Binding-site contacts:
Ligand atom O5 contacts residue TRP627 of chain 3.B at 3.8 Å.
Ligand atom O3 contacts residue ASN650 of chain 3.B at 3.9 Å.
Ligand atom N2 contacts residue ASP682 of chain 3.B at 3.5 Å (salt-bridge).
Ligand atom C5 contacts residue ASN650 of chain 3.B at 3.7 Å.
Ligand atom O5 contacts residue ASN650 of chain 3.B at 2.4 Å (h-bond).
Ligand atom O7 contacts residue ASP682 of chain 3.B at 4.1 Å.
Ligand atom O6 contacts residue TRP627 of chain 3.B at 4.2 Å.
Ligand atom C1 contacts residue ASN650 of chain 3.B at 1.4 Å.
Ligand atom C2 contacts residue ASP682 of chain 3.B at 4.2 Å.
Ligand atom C6 contacts residue TRP627 of chain 3.B at 3.6 Å (hydrophobic).
Ligand atom C3 contacts residue ASP682 of chain 3.B at 3.5 Å.
Ligand atom C7 contacts residue ASN650 of chain 3.B at 4.0 Å.
Ligand atom N2 contacts residue ASN650 of chain 3.B at 3.3 Å (h-bond).
Ligand atom O4 contacts residue ASP682 of chain 3.B at 2.4 Å (salt-bridge).
Ligand atom C8 contacts residue ASN650 of chain 3.B at 4.1 Å.
Ligand atom C2 contacts residue ASN650 of chain 3.B at 2.5 Å.
Ligand atom C3 contacts residue ASN650 of chain 3.B at 3.7 Å.
Ligand atom C4 contacts residue ASN650 of chain 3.B at 4.2 Å.
Ligand atom C7 contacts residue ASP682 of chain 3.B at 4.0 Å.
Ligand atom C4 contacts residue ASP682 of chain 3.B at 3.4 Å.
Ligand atom C5 contacts residue TRP627 of chain 3.B at 4.5 Å (hydrophobic).

Sequence of chain 3.B:
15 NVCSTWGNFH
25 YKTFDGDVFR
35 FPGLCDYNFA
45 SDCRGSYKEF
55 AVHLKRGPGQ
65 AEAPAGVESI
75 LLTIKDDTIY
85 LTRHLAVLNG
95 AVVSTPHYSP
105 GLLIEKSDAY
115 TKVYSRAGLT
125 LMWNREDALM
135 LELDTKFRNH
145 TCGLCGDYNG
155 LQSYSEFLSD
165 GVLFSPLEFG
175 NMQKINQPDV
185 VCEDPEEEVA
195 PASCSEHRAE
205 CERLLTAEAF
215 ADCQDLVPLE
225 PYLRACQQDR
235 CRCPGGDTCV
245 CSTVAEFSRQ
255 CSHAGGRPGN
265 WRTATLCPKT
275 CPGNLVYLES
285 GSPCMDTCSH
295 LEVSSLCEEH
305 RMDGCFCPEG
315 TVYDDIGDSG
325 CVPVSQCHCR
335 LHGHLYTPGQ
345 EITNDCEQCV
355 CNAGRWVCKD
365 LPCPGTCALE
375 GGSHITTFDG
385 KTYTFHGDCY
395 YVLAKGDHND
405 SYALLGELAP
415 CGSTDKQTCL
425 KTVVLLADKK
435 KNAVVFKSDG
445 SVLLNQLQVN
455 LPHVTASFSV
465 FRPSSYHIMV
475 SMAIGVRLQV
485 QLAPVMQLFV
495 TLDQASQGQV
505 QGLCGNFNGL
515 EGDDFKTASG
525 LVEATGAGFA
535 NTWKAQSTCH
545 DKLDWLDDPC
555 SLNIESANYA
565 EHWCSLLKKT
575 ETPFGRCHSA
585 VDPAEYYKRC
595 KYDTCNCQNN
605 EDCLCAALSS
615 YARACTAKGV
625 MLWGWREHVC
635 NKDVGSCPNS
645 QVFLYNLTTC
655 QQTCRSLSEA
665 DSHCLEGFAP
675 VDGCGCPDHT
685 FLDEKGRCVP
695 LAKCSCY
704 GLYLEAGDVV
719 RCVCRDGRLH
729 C

A small-molecule ligand and the protein it binds are described below.
Small molecule (SMILES): CC(=O)N[C@@H]1[C@@H](O)[C@H](O)[C@@H](CO)O[C@H]1O